A small-molecule ligand and the protein it binds are described below.
Small molecule (SMILES): CC(=O)N[C@H]1[C@H](O[C@H]2[C@H](O)[C@@H](NC(C)=O)CO[C@@H]2CO)O[C@H](CO)[C@@H](O)[C@@H]1O

Binding-site contacts:
Ligand atom C7 contacts residue ASN692 of chain 1.B at 3.6 Å.
Ligand atom C4 contacts residue ASN692 of chain 1.B at 4.2 Å.
Ligand atom C6 contacts residue TYR680 of chain 1.B at 4.1 Å (hydrophobic).
Ligand atom C8 contacts residue TYR689 of chain 1.B at 3.5 Å (hydrophobic).
Ligand atom N2 contacts residue ASN692 of chain 1.B at 2.9 Å (h-bond).
Ligand atom O7 contacts residue TYR689 of chain 1.B at 3.4 Å.
Ligand atom C7 contacts residue TYR689 of chain 1.B at 3.9 Å (hydrophobic).
Ligand atom O5 contacts residue TYR680 of chain 1.B at 3.5 Å.
Ligand atom C7 contacts residue ASP706 of chain 1.B at 4.5 Å.
Ligand atom C7 contacts residue MET705 of chain 1.B at 3.9 Å (hydrophobic).
Ligand atom C8 contacts residue MET705 of chain 1.B at 3.9 Å (hydrophobic).
Ligand atom O5 contacts residue TYR689 of chain 1.B at 4.2 Å.
Ligand atom C6 contacts residue TYR689 of chain 1.B at 3.9 Å (hydrophobic).
Ligand atom C5 contacts residue TYR689 of chain 1.B at 3.9 Å (hydrophobic).
Ligand atom O5 contacts residue ASN692 of chain 1.B at 2.3 Å (h-bond).
Ligand atom C1 contacts residue TYR680 of chain 1.B at 4.2 Å (hydrophobic).
Ligand atom C8 contacts residue ASP706 of chain 1.B at 3.6 Å.
Ligand atom O7 contacts residue ASN692 of chain 1.B at 3.6 Å (h-bond).
Ligand atom C2 contacts residue ASN692 of chain 1.B at 2.4 Å.
Ligand atom C1 contacts residue ASN692 of chain 1.B at 1.4 Å.
Ligand atom O6 contacts residue TYR680 of chain 1.B at 3.4 Å (h-bond).
Ligand atom C8 contacts residue SER707 of chain 1.B at 4.3 Å.
Ligand atom C1 contacts residue TYR689 of chain 1.B at 4.2 Å (hydrophobic).
Ligand atom C5 contacts residue ASN692 of chain 1.B at 3.6 Å.
Ligand atom O7 contacts residue MET705 of chain 1.B at 3.5 Å.
Ligand atom C5 contacts residue TYR680 of chain 1.B at 4.4 Å (hydrophobic).
Ligand atom C3 contacts residue ASN692 of chain 1.B at 3.8 Å.

Sequence of chain 1.B:
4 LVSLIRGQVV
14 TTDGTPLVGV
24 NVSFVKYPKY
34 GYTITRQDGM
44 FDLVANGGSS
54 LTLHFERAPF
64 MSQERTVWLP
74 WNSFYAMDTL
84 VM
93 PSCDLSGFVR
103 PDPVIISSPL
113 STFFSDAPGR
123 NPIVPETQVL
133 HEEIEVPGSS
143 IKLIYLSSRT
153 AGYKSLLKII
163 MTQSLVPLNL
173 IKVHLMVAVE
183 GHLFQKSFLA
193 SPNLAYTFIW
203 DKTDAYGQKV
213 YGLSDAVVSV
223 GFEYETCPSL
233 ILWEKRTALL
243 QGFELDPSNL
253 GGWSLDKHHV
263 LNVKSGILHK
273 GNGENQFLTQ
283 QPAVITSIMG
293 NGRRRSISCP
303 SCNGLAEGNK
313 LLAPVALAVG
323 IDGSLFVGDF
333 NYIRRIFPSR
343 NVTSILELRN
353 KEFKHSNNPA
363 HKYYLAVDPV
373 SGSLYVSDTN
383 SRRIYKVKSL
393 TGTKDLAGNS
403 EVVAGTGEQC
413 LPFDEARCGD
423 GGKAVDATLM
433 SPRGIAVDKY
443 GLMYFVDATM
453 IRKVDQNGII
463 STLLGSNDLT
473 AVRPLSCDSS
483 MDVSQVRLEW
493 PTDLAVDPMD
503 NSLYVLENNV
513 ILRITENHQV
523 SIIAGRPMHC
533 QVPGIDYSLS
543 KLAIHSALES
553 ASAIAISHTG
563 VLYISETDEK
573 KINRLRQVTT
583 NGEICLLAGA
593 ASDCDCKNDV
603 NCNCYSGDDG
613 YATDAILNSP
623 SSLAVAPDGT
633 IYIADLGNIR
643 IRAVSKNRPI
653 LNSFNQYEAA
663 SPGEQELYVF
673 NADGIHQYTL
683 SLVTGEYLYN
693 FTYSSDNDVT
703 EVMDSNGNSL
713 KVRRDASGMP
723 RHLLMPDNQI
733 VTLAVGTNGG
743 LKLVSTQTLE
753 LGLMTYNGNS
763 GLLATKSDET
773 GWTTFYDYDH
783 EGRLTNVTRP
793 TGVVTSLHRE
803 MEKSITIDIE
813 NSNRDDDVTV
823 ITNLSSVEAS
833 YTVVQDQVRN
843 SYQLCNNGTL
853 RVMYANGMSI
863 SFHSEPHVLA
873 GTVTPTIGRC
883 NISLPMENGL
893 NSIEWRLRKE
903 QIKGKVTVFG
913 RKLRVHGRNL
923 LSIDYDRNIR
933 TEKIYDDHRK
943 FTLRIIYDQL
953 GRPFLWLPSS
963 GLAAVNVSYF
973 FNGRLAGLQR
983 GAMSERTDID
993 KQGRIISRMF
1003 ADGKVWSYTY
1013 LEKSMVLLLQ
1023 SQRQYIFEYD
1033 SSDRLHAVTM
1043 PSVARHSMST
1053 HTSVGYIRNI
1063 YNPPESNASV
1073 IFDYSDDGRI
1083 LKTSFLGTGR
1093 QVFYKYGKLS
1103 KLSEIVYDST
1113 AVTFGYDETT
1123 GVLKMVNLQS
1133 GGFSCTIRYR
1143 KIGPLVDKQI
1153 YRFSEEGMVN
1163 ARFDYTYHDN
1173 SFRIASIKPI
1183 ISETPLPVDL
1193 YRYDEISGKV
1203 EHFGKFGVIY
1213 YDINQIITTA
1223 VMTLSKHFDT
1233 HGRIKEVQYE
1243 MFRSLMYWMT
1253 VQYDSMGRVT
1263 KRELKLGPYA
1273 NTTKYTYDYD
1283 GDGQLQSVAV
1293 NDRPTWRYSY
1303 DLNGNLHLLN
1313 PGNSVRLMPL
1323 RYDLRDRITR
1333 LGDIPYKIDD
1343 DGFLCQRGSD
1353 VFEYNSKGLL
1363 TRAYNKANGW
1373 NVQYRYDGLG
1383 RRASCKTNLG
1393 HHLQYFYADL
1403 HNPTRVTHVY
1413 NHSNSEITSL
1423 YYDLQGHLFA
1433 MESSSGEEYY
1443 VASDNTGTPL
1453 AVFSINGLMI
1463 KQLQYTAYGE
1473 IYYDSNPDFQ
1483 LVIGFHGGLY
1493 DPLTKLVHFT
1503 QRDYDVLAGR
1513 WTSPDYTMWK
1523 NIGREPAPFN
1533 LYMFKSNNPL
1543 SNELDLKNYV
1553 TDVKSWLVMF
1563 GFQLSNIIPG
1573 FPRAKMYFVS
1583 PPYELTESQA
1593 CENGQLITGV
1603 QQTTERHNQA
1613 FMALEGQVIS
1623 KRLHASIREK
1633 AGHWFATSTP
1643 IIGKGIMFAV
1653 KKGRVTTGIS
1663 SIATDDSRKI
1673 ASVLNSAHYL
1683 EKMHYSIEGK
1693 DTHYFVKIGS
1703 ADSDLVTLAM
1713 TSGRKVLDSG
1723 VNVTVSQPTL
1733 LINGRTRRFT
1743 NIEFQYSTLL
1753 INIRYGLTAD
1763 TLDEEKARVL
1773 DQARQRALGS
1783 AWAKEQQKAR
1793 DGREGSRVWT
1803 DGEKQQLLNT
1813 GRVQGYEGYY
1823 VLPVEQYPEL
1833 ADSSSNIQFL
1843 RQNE